Sequence of chain 1.B:
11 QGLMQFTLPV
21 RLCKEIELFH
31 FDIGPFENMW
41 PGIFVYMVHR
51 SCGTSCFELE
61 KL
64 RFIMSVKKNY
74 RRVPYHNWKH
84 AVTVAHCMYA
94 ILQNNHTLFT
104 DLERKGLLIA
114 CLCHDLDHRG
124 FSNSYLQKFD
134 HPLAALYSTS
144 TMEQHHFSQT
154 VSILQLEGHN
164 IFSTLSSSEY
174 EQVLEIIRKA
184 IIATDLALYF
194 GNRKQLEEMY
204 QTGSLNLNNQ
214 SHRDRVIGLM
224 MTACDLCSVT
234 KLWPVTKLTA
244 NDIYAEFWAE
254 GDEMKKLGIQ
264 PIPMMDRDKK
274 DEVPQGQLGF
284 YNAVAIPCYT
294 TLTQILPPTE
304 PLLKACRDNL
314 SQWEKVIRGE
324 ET

This protein binds this small molecule.
Small molecule (SMILES): N#Cc1c(N)nc2ccccc2c1O[C@@H]1C=CCCC1

Binding-site contacts:
Ligand atom C9 contacts residue PHE283 of chain 1.B at 3.7 Å (hydrophobic).
Ligand atom C10 contacts residue PHE250 of chain 1.B at 4.1 Å (hydrophobic).
Ligand atom O14 contacts residue LEU229 of chain 1.B at 4.1 Å.
Ligand atom C12 contacts residue ILE246 of chain 1.B at 3.6 Å (hydrophobic).
Ligand atom C16 contacts residue LEU229 of chain 1.B at 3.7 Å (hydrophobic).
Ligand atom C2 contacts residue PHE283 of chain 1.B at 3.5 Å (hydrophobic).
Ligand atom C19 contacts residue HIS79 of chain 1.B at 3.7 Å.
Ligand atom C1 contacts residue GLN280 of chain 1.B at 3.6 Å.
Ligand atom C1 contacts residue PHE283 of chain 1.B at 3.6 Å (hydrophobic).
Ligand atom O14 contacts residue PHE283 of chain 1.B at 3.7 Å.
Ligand atom C2 contacts residue PHE250 of chain 1.B at 4.0 Å (hydrophobic).
Ligand atom N11 contacts residue GLN280 of chain 1.B at 3.1 Å (h-bond).
Ligand atom N3 contacts residue GLN280 of chain 1.B at 2.8 Å (h-bond).
Ligand atom C4 contacts residue MET267 of chain 1.B at 3.5 Å (hydrophobic).
Ligand atom C15 contacts residue LEU229 of chain 1.B at 4.1 Å (hydrophobic).
Ligand atom C20 contacts residue ILE246 of chain 1.B at 3.8 Å (hydrophobic).
Ligand atom C7 contacts residue GLN280 of chain 1.B at 3.7 Å.
Ligand atom C6 contacts residue PHE283 of chain 1.B at 3.5 Å (hydrophobic).
Ligand atom C20 contacts residue PHE250 of chain 1.B at 3.7 Å (hydrophobic).
Ligand atom C10 contacts residue MET267 of chain 1.B at 3.5 Å (hydrophobic).
Ligand atom C8 contacts residue PHE283 of chain 1.B at 3.8 Å (hydrophobic).
Ligand atom C4 contacts residue PHE283 of chain 1.B at 3.7 Å (hydrophobic).
Ligand atom N13 contacts residue TYR78 of chain 1.B at 4.1 Å.
Ligand atom C5 contacts residue PHE283 of chain 1.B at 3.5 Å (hydrophobic).
Ligand atom C6 contacts residue PHE250 of chain 1.B at 3.9 Å (hydrophobic).
Ligand atom C4 contacts residue PHE250 of chain 1.B at 4.1 Å (hydrophobic).
Ligand atom C9 contacts residue ILE246 of chain 1.B at 4.1 Å (hydrophobic).
Ligand atom C8 contacts residue MET267 of chain 1.B at 2.8 Å (hydrophobic).
Ligand atom C8 contacts residue PHE250 of chain 1.B at 4.2 Å (hydrophobic).
Ligand atom N13 contacts residue ILE246 of chain 1.B at 3.7 Å.
Ligand atom C19 contacts residue PHE250 of chain 1.B at 3.7 Å (hydrophobic).
Ligand atom N3 contacts residue PHE283 of chain 1.B at 3.7 Å.
Ligand atom C10 contacts residue PHE283 of chain 1.B at 3.8 Å (hydrophobic).
Ligand atom C4 contacts residue GLN280 of chain 1.B at 3.6 Å.
Ligand atom N11 contacts residue ILE246 of chain 1.B at 3.7 Å.
Ligand atom C1 contacts residue PHE250 of chain 1.B at 4.0 Å (hydrophobic).
Ligand atom N13 contacts residue LEU229 of chain 1.B at 4.1 Å.
Ligand atom C12 contacts residue PHE283 of chain 1.B at 4.1 Å (hydrophobic).
Ligand atom C7 contacts residue PHE283 of chain 1.B at 3.8 Å (hydrophobic).
Ligand atom N11 contacts residue VAL232 of chain 1.B at 4.0 Å.